This protein binds this small molecule.
Small molecule (SMILES): CC(=O)N[C@@H]1[C@@H](O)[C@H](O)[C@@H](CO)O[C@H]1O

Sequence of chain 1.B:
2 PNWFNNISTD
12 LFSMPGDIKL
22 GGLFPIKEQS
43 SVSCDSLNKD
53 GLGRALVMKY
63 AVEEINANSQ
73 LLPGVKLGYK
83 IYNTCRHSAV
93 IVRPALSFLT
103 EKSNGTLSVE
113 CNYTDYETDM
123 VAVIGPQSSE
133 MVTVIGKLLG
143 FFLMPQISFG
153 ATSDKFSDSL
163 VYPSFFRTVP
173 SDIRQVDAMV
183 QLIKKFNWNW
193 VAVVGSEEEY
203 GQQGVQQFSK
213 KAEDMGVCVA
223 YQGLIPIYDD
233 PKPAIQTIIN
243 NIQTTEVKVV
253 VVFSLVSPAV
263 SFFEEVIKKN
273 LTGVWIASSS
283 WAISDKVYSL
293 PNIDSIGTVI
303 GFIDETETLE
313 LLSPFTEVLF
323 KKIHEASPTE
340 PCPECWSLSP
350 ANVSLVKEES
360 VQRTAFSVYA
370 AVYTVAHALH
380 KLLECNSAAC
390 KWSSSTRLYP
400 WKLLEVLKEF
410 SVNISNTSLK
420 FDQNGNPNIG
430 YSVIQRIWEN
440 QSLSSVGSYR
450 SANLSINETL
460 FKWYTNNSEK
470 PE

Binding-site contacts:
Ligand atom O5 contacts residue ASN351 of chain 1.B at 2.3 Å (h-bond).
Ligand atom N2 contacts residue ASN351 of chain 1.B at 2.9 Å (h-bond).
Ligand atom N2 contacts residue LEU347 of chain 1.B at 4.0 Å.
Ligand atom C8 contacts residue LEU49 of chain 1.B at 4.3 Å (hydrophobic).
Ligand atom O6 contacts residue ALA350 of chain 1.B at 4.0 Å.
Ligand atom C3 contacts residue ASN351 of chain 1.B at 3.8 Å.
Ligand atom O7 contacts residue LEU347 of chain 1.B at 3.5 Å.
Ligand atom C7 contacts residue ASN351 of chain 1.B at 3.5 Å.
Ligand atom C8 contacts residue ASN351 of chain 1.B at 3.7 Å.
Ligand atom O7 contacts residue ASN351 of chain 1.B at 4.3 Å.
Ligand atom C4 contacts residue ASN351 of chain 1.B at 4.2 Å.
Ligand atom C2 contacts residue ASN351 of chain 1.B at 2.5 Å.
Ligand atom C1 contacts residue ASN351 of chain 1.B at 1.4 Å.
Ligand atom C7 contacts residue LEU49 of chain 1.B at 4.3 Å (hydrophobic).
Ligand atom C5 contacts residue ASN351 of chain 1.B at 3.6 Å.
Ligand atom C7 contacts residue LEU347 of chain 1.B at 4.1 Å (hydrophobic).
Ligand atom O7 contacts residue LEU49 of chain 1.B at 3.7 Å.
Ligand atom O7 contacts residue LEU354 of chain 1.B at 4.1 Å.